Binding-site contacts:
Ligand atom C3 contacts residue ASN1071 of chain 1.B at 3.8 Å.
Ligand atom O5 contacts residue ASN1071 of chain 1.B at 2.3 Å (h-bond).
Ligand atom C8 contacts residue ASN1071 of chain 1.B at 4.2 Å.
Ligand atom C1 contacts residue ASN1071 of chain 1.B at 1.4 Å.
Ligand atom C2 contacts residue ASN1071 of chain 1.B at 2.5 Å.
Ligand atom N2 contacts residue ASN1071 of chain 1.B at 2.9 Å (h-bond).
Ligand atom C7 contacts residue ASN1071 of chain 1.B at 4.0 Å.
Ligand atom C4 contacts residue ASN1071 of chain 1.B at 4.2 Å.
Ligand atom C5 contacts residue ASN1071 of chain 1.B at 3.6 Å.

A protein and the small-molecule ligand that binds it are described below.
Small molecule (SMILES): CC(=O)N[C@@H]1[C@@H](O)[C@H](O)[C@@H](CO)O[C@H]1O

Sequence of chain 1.B:
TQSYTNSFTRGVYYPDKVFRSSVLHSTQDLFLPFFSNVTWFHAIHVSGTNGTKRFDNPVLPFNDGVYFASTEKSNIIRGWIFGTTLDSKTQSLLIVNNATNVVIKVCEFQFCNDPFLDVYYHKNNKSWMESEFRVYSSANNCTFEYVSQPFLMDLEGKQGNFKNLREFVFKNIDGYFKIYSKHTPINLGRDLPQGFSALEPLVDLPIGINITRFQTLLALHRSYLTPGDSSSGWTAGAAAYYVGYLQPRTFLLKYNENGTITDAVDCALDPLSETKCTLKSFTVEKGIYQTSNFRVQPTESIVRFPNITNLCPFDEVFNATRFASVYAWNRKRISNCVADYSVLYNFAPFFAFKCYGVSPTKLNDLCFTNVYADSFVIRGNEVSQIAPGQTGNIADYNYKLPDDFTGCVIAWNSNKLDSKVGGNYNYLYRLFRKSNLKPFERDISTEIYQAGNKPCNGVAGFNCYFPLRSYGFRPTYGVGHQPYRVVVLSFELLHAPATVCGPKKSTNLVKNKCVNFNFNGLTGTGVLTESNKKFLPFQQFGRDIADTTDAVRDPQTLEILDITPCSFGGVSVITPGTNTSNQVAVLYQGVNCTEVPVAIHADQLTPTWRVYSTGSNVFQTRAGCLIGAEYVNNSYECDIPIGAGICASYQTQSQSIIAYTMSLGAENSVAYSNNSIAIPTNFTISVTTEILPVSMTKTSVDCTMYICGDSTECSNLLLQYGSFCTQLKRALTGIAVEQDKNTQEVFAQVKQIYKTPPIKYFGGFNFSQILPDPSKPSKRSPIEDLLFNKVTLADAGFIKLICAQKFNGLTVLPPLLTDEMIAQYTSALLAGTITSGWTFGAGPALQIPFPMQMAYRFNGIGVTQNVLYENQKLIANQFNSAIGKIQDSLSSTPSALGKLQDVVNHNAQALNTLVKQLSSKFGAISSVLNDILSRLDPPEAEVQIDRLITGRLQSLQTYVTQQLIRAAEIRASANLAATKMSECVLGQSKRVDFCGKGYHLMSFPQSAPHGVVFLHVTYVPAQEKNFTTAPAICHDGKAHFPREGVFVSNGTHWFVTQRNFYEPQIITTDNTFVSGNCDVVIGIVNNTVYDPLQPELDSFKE